Sequence of chain 1.A:
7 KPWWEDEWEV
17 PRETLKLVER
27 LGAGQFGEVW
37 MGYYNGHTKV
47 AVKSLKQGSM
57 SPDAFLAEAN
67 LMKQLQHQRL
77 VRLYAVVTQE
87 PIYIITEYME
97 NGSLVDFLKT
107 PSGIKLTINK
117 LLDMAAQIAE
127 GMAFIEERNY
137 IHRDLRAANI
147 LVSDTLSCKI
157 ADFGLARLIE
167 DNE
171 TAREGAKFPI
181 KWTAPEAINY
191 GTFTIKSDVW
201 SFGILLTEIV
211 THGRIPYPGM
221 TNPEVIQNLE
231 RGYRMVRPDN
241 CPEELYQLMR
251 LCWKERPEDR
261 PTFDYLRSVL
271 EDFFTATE

The protein below binds the small molecule below.
Small molecule (SMILES): COc1ccc2c(c1)c(-c1cc3nccnc3[nH]1)cn2C

Binding-site contacts:
Ligand atom C14 contacts residue MET95 of chain 1.A at 4.2 Å (hydrophobic).
Ligand atom C10 contacts residue LEU27 of chain 1.A at 3.9 Å (hydrophobic).
Ligand atom N17 contacts residue LEU27 of chain 1.A at 4.1 Å.
Ligand atom C4 contacts residue MET95 of chain 1.A at 3.8 Å (hydrophobic).
Ligand atom C18 contacts residue GLY98 of chain 1.A at 3.6 Å.
Ligand atom N11 contacts residue MET95 of chain 1.A at 3.1 Å (h-bond).
Ligand atom N17 contacts residue GLY98 of chain 1.A at 3.9 Å.
Ligand atom C6 contacts residue THR92 of chain 1.A at 3.6 Å.
Ligand atom C18 contacts residue MET95 of chain 1.A at 3.6 Å (hydrophobic).
Ligand atom C18 contacts residue TYR94 of chain 1.A at 3.8 Å (hydrophobic).
Ligand atom C6 contacts residue GLU93 of chain 1.A at 3.3 Å.
Ligand atom C4 contacts residue ALA47 of chain 1.A at 4.2 Å (hydrophobic).
Ligand atom N5 contacts residue GLU93 of chain 1.A at 3.4 Å (salt-bridge).
Ligand atom C10 contacts residue GLY98 of chain 1.A at 4.1 Å.
Ligand atom C15 contacts residue GLY98 of chain 1.A at 4.1 Å.
Ligand atom C15 contacts residue LEU27 of chain 1.A at 3.8 Å (hydrophobic).
Ligand atom C16 contacts residue GLY98 of chain 1.A at 4.1 Å.
Ligand atom C1 contacts residue THR92 of chain 1.A at 3.7 Å.
Ligand atom C18 contacts residue LEU27 of chain 1.A at 3.7 Å (hydrophobic).
Ligand atom N5 contacts residue ALA47 of chain 1.A at 3.8 Å.
Ligand atom C1 contacts residue LEU147 of chain 1.A at 3.6 Å (hydrophobic).
Ligand atom N5 contacts residue MET95 of chain 1.A at 3.3 Å (h-bond).
Ligand atom C6 contacts residue LEU147 of chain 1.A at 3.4 Å (hydrophobic).
Ligand atom N2 contacts residue VAL35 of chain 1.A at 4.2 Å.
Ligand atom N2 contacts residue ALA47 of chain 1.A at 4.2 Å.
Ligand atom C6 contacts residue ALA47 of chain 1.A at 3.5 Å (hydrophobic).
Ligand atom C3 contacts residue LEU147 of chain 1.A at 3.8 Å (hydrophobic).
Ligand atom N5 contacts residue TYR94 of chain 1.A at 4.0 Å.
Ligand atom C4 contacts residue LEU147 of chain 1.A at 3.6 Å (hydrophobic).
Ligand atom C16 contacts residue LEU27 of chain 1.A at 4.2 Å (hydrophobic).
Ligand atom C14 contacts residue LEU27 of chain 1.A at 3.5 Å (hydrophobic).
Ligand atom C32 contacts residue LEU27 of chain 1.A at 3.2 Å (hydrophobic).
Ligand atom C1 contacts residue ALA47 of chain 1.A at 3.8 Å (hydrophobic).
Ligand atom N2 contacts residue LEU147 of chain 1.A at 3.8 Å.
Ligand atom C27 contacts residue GLU96 of chain 1.A at 4.0 Å.
Ligand atom C9 contacts residue LEU27 of chain 1.A at 4.2 Å (hydrophobic).
Ligand atom N5 contacts residue LEU147 of chain 1.A at 3.4 Å.
Ligand atom C27 contacts residue TYR94 of chain 1.A at 4.1 Å (hydrophobic).
Ligand atom C14 contacts residue GLY98 of chain 1.A at 3.7 Å.
Ligand atom C10 contacts residue MET95 of chain 1.A at 4.0 Å (hydrophobic).